The small molecule below binds the protein below.
Small molecule (SMILES): Nc1ccn([C@H]2C[C@H](O)[C@@H](CO[P](=O)(O)O[P](=O)(O)OP(=O)(O)O)O2)c(=O)n1

Binding-site contacts:
Ligand atom O3' contacts residue PPV1 of chain 1.Q at 2.7 Å (h-bond).
Ligand atom C4 contacts residue ASP278 of chain 1.A at 3.4 Å.
Ligand atom O2B contacts residue SER182 of chain 1.A at 3.1 Å (h-bond).
Ligand atom PA contacts residue PPV1 of chain 1.Q at 2.4 Å.
Ligand atom O3A contacts residue PPV1 of chain 1.Q at 0.8 Å (h-bond).
Ligand atom O2B contacts residue GLY181 of chain 1.A at 3.3 Å.
Ligand atom PB contacts residue PPV1 of chain 1.Q at 0.5 Å.
Ligand atom PB contacts residue MG1 of chain 1.F at 3.0 Å.
Ligand atom O3B contacts residue PPV1 of chain 1.Q at 0.8 Å (h-bond).
Ligand atom PA contacts residue MG1 of chain 1.F at 3.1 Å.
Ligand atom O1A contacts residue MG1 of chain 1.T at 2.2 Å.
Ligand atom O2G contacts residue PPV1 of chain 1.Q at 0.7 Å (h-bond).
Ligand atom O2A contacts residue MG1 of chain 1.E at 2.2 Å.
Ligand atom O5' contacts residue PPV1 of chain 1.Q at 3.3 Å (h-bond).
Ligand atom PA contacts residue MG1 of chain 1.E at 3.4 Å.
Ligand atom O1G contacts residue PPV1 of chain 1.Q at 0.8 Å.
Ligand atom O3A contacts residue MG1 of chain 1.T at 2.2 Å.
Ligand atom O3G contacts residue PPV1 of chain 1.Q at 1.3 Å (h-bond).
Ligand atom O2B contacts residue PPV1 of chain 1.Q at 0.5 Å (h-bond).
Ligand atom O2G contacts residue MG1 of chain 1.T at 3.3 Å.
Ligand atom O3G contacts residue ASP192 of chain 1.A at 3.1 Å (salt-bridge).
Ligand atom PG contacts residue MG1 of chain 1.F at 3.3 Å.
Ligand atom O2A contacts residue PPV1 of chain 1.Q at 3.3 Å (h-bond).
Ligand atom PG contacts residue PPV1 of chain 1.Q at 0.9 Å.
Ligand atom O1G contacts residue GLY191 of chain 1.A at 2.8 Å (h-bond).
Ligand atom O2 contacts residue ASN281 of chain 1.A at 2.9 Å (h-bond).
Ligand atom O1G contacts residue SER182 of chain 1.A at 3.1 Å (h-bond).
Ligand atom O3A contacts residue MG1 of chain 1.F at 3.2 Å.
Ligand atom O3' contacts residue ARG185 of chain 1.A at 3.3 Å (salt-bridge).
Ligand atom O1B contacts residue PPV1 of chain 1.Q at 0.4 Å (h-bond).
Ligand atom O3' contacts residue GLY276 of chain 1.A at 3.4 Å.
Ligand atom O1A contacts residue PPV1 of chain 1.Q at 3.1 Å (h-bond).
Ligand atom O2B contacts residue ASP194 of chain 1.A at 3.1 Å (salt-bridge).
Ligand atom O1B contacts residue ARG185 of chain 1.A at 3.0 Å (salt-bridge).
Ligand atom PA contacts residue MG1 of chain 1.T at 2.6 Å.
Ligand atom O2B contacts residue MG1 of chain 1.F at 2.0 Å.
Ligand atom O3G contacts residue MG1 of chain 1.F at 2.1 Å.
Ligand atom O2A contacts residue MG1 of chain 1.F at 2.1 Å.
Ligand atom O2A contacts residue ASP194 of chain 1.A at 3.0 Å (salt-bridge).
Ligand atom O2A contacts residue ASP192 of chain 1.A at 2.9 Å (salt-bridge).

Sequence of chain 1.A:
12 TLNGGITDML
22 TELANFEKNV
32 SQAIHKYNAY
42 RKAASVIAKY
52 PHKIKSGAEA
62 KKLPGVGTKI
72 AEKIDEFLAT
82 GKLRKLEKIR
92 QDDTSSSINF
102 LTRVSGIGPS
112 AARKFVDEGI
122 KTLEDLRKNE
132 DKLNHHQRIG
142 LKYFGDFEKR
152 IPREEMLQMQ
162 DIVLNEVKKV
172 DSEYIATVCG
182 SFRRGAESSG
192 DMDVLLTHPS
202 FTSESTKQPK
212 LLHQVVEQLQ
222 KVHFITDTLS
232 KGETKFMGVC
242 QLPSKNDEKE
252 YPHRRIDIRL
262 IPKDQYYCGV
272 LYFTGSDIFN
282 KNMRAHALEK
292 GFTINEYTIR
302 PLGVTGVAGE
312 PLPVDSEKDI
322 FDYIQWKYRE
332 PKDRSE